Sequence of chain 1.B:
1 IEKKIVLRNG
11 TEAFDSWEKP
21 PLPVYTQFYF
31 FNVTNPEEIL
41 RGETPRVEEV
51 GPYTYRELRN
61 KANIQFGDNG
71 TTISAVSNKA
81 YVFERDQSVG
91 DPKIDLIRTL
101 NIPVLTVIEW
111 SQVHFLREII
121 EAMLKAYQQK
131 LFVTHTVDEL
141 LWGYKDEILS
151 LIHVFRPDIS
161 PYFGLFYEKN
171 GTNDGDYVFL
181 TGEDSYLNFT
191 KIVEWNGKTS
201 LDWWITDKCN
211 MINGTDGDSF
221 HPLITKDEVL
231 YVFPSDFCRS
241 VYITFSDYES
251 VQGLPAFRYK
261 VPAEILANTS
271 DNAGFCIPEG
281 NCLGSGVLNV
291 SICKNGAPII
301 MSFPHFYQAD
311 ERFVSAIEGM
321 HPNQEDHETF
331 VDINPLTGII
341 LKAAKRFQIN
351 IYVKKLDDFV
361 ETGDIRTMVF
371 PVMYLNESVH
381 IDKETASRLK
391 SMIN

The small molecule below binds the protein below.
Small molecule (SMILES): CC(=O)N[C@H]1[C@H](O[C@H]2[C@H](O)[C@@H](NC(C)=O)CO[C@@H]2CO)O[C@H](CO)[C@@H](O[C@@H]2O[C@H](CO)[C@@H](O)[C@H](O)[C@@H]2O)[C@@H]1O

Binding-site contacts:
Ligand atom C7 contacts residue THR134 of chain 1.B at 4.2 Å.
Ligand atom O5 contacts residue ARG98 of chain 1.B at 4.2 Å.
Ligand atom O7 contacts residue THR134 of chain 1.B at 3.4 Å.
Ligand atom C8 contacts residue TYR53 of chain 1.B at 4.4 Å (hydrophobic).
Ligand atom C7 contacts residue ASN32 of chain 1.B at 3.5 Å.
Ligand atom C1 contacts residue ASN32 of chain 1.B at 1.4 Å.
Ligand atom C3 contacts residue ASN32 of chain 1.B at 3.8 Å.
Ligand atom C8 contacts residue VAL50 of chain 1.B at 3.8 Å (hydrophobic).
Ligand atom C1 contacts residue ARG98 of chain 1.B at 4.4 Å.
Ligand atom C1 contacts residue LEU96 of chain 1.B at 3.9 Å (hydrophobic).
Ligand atom C3 contacts residue LEU96 of chain 1.B at 3.7 Å (hydrophobic).
Ligand atom O3 contacts residue LEU96 of chain 1.B at 4.0 Å.
Ligand atom O7 contacts residue LEU96 of chain 1.B at 3.3 Å.
Ligand atom C7 contacts residue LEU96 of chain 1.B at 3.5 Å (hydrophobic).
Ligand atom C5 contacts residue ARG98 of chain 1.B at 4.3 Å.
Ligand atom O5 contacts residue LEU96 of chain 1.B at 4.4 Å.
Ligand atom C2 contacts residue LEU96 of chain 1.B at 3.5 Å (hydrophobic).
Ligand atom N2 contacts residue LEU96 of chain 1.B at 2.6 Å (h-bond).
Ligand atom C4 contacts residue ASN32 of chain 1.B at 4.3 Å.
Ligand atom C6 contacts residue ARG98 of chain 1.B at 3.3 Å.
Ligand atom C7 contacts residue VAL50 of chain 1.B at 4.5 Å (hydrophobic).
Ligand atom O6 contacts residue ARG98 of chain 1.B at 3.1 Å (salt-bridge).
Ligand atom C1 contacts residue ILE97 of chain 1.B at 4.5 Å (hydrophobic).
Ligand atom O4 contacts residue LEU96 of chain 1.B at 3.8 Å.
Ligand atom C2 contacts residue ASN32 of chain 1.B at 2.5 Å.
Ligand atom C8 contacts residue LEU96 of chain 1.B at 3.4 Å (hydrophobic).
Ligand atom O5 contacts residue ASN32 of chain 1.B at 2.4 Å (h-bond).
Ligand atom N2 contacts residue ASN32 of chain 1.B at 2.8 Å (h-bond).
Ligand atom C8 contacts residue THR134 of chain 1.B at 3.7 Å.
Ligand atom C5 contacts residue ASN32 of chain 1.B at 3.6 Å.
Ligand atom O7 contacts residue ASN32 of chain 1.B at 3.8 Å.